Sequence of chain 2.B:
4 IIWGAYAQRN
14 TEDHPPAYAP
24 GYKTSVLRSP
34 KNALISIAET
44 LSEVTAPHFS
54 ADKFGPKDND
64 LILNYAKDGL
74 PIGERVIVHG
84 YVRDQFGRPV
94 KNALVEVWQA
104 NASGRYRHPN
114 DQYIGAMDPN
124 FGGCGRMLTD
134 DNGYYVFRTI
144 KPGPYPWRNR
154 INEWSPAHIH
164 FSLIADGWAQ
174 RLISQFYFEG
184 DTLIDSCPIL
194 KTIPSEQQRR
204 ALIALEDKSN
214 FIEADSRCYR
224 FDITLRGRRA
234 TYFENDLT

Sequence of chain 2.A:
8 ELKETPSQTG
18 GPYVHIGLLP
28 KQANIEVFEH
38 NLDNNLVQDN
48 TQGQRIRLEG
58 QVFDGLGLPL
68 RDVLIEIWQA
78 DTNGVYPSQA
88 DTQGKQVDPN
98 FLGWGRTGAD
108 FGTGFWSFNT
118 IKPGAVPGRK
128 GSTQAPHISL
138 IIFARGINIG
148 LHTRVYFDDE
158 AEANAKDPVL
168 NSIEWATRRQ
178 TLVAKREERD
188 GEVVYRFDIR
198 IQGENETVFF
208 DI

The small molecule below binds the protein below.
Small molecule (SMILES): O=[N+]([O-])c1ccc(O)c(O)c1

Binding-site contacts:
Ligand atom N9 contacts residue PRO19 of chain 2.A at 3.4 Å.
Ligand atom O8 contacts residue TYR20 of chain 2.A at 3.7 Å.
Ligand atom C2 contacts residue FE1 of chain 2.C at 2.8 Å.
Ligand atom C2 contacts residue TYR148 of chain 2.B at 4.2 Å (hydrophobic).
Ligand atom O8 contacts residue FE1 of chain 2.C at 2.0 Å.
Ligand atom O8 contacts residue HIS161 of chain 2.B at 4.2 Å.
Ligand atom O10 contacts residue TYR20 of chain 2.A at 3.1 Å (h-bond).
Ligand atom O8 contacts residue HIS163 of chain 2.B at 3.2 Å (h-bond).
Ligand atom C1 contacts residue TYR148 of chain 2.B at 4.2 Å (hydrophobic).
Ligand atom C2 contacts residue HIS163 of chain 2.B at 4.2 Å.
Ligand atom C6 contacts residue ILE192 of chain 2.B at 4.2 Å (hydrophobic).
Ligand atom N9 contacts residue TRP150 of chain 2.B at 4.0 Å.
Ligand atom C6 contacts residue FE1 of chain 2.C at 4.1 Å.
Ligand atom O11 contacts residue TRP150 of chain 2.B at 3.5 Å.
Ligand atom C1 contacts residue HIS161 of chain 2.B at 4.0 Å.
Ligand atom O10 contacts residue TYR148 of chain 2.B at 3.4 Å.
Ligand atom C4 contacts residue TYR148 of chain 2.B at 3.6 Å (hydrophobic).
Ligand atom C1 contacts residue FE1 of chain 2.C at 2.8 Å.
Ligand atom O7 contacts residue HIS161 of chain 2.B at 2.8 Å (h-bond).
Ligand atom N9 contacts residue TYR20 of chain 2.A at 4.3 Å.
Ligand atom C2 contacts residue TYR20 of chain 2.A at 4.2 Å (hydrophobic).
Ligand atom O7 contacts residue TYR109 of chain 2.B at 3.6 Å.
Ligand atom C6 contacts residue TRP150 of chain 2.B at 4.3 Å (hydrophobic).
Ligand atom O7 contacts residue FE1 of chain 2.C at 2.1 Å.
Ligand atom C5 contacts residue TRP150 of chain 2.B at 3.6 Å (hydrophobic).
Ligand atom C3 contacts residue FE1 of chain 2.C at 4.1 Å.
Ligand atom C3 contacts residue PRO19 of chain 2.A at 3.6 Å (hydrophobic).
Ligand atom O7 contacts residue HIS163 of chain 2.B at 3.6 Å.
Ligand atom O11 contacts residue PRO19 of chain 2.A at 3.9 Å.
Ligand atom C3 contacts residue TYR20 of chain 2.A at 3.6 Å (hydrophobic).
Ligand atom C6 contacts residue TYR148 of chain 2.B at 4.1 Å (hydrophobic).
Ligand atom O10 contacts residue PRO19 of chain 2.A at 3.1 Å.
Ligand atom O8 contacts residue TYR109 of chain 2.B at 2.8 Å (h-bond).
Ligand atom C5 contacts residue TYR148 of chain 2.B at 3.9 Å (hydrophobic).
Ligand atom N9 contacts residue TYR148 of chain 2.B at 3.6 Å.
Ligand atom C2 contacts residue TYR109 of chain 2.B at 3.8 Å (hydrophobic).
Ligand atom C4 contacts residue PRO19 of chain 2.A at 3.8 Å (hydrophobic).
Ligand atom C1 contacts residue TYR109 of chain 2.B at 4.1 Å (hydrophobic).
Ligand atom C3 contacts residue TYR148 of chain 2.B at 3.8 Å (hydrophobic).
Ligand atom C6 contacts residue SER158 of chain 2.B at 4.0 Å.